Sequence of chain 1.C:
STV

Sequence of chain 1.A:
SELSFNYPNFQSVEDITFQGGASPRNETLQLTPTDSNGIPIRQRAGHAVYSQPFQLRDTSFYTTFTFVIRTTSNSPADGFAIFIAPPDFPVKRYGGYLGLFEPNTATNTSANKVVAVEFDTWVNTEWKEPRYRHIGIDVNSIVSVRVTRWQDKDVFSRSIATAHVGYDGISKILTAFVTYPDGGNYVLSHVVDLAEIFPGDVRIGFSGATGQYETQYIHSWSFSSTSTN

Binding-site contacts:
Ligand atom O3 contacts residue ASP78 of chain 1.A at 2.7 Å (salt-bridge).
Ligand atom O7 contacts residue TYR97 of chain 1.A at 3.9 Å.
Ligand atom O4 contacts residue GLY95 of chain 1.A at 3.9 Å.
Ligand atom C7 contacts residue GLY96 of chain 1.A at 3.8 Å.
Ligand atom C3 contacts residue THR3 of chain 1.C at 3.0 Å.
Ligand atom C4 contacts residue THR3 of chain 1.C at 3.5 Å.
Ligand atom C7 contacts residue GLU126 of chain 1.A at 3.7 Å.
Ligand atom N2 contacts residue ASN124 of chain 1.A at 3.5 Å (h-bond).
Ligand atom C8 contacts residue VAL4 of chain 1.C at 3.9 Å (hydrophobic).
Ligand atom C1 contacts residue THR3 of chain 1.C at 1.4 Å.
Ligand atom O6 contacts residue GLN212 of chain 1.A at 3.3 Å (h-bond).
Ligand atom O6 contacts residue TRP122 of chain 1.A at 3.9 Å.
Ligand atom C3 contacts residue ASP78 of chain 1.A at 3.6 Å.
Ligand atom C5 contacts residue THR3 of chain 1.C at 2.9 Å.
Ligand atom O3 contacts residue GLY95 of chain 1.A at 3.8 Å.
Ligand atom C3 contacts residue TRP122 of chain 1.A at 3.5 Å (hydrophobic).
Ligand atom O4 contacts residue ASP78 of chain 1.A at 2.6 Å (salt-bridge).
Ligand atom O5 contacts residue THR3 of chain 1.C at 2.4 Å (h-bond).
Ligand atom C4 contacts residue ALA77 of chain 1.A at 4.0 Å (hydrophobic).
Ligand atom C5 contacts residue TRP122 of chain 1.A at 3.7 Å (hydrophobic).
Ligand atom O3 contacts residue GLY96 of chain 1.A at 2.9 Å (h-bond).
Ligand atom O3 contacts residue ASN124 of chain 1.A at 2.8 Å (h-bond).
Ligand atom C3 contacts residue ASN124 of chain 1.A at 3.4 Å.
Ligand atom C2 contacts residue THR3 of chain 1.C at 2.4 Å.
Ligand atom C6 contacts residue GLN212 of chain 1.A at 3.8 Å.
Ligand atom C6 contacts residue TRP122 of chain 1.A at 4.0 Å (hydrophobic).
Ligand atom O4 contacts residue ALA77 of chain 1.A at 3.8 Å.
Ligand atom O4 contacts residue GLY211 of chain 1.A at 3.4 Å.
Ligand atom O7 contacts residue GLY96 of chain 1.A at 3.0 Å (h-bond).
Ligand atom O3 contacts residue TRP122 of chain 1.A at 3.7 Å.
Ligand atom C4 contacts residue ASP78 of chain 1.A at 3.6 Å.
Ligand atom C8 contacts residue TYR97 of chain 1.A at 3.8 Å (hydrophobic).
Ligand atom C8 contacts residue GLU126 of chain 1.A at 3.3 Å.
Ligand atom O6 contacts residue THR3 of chain 1.C at 3.9 Å.
Ligand atom N2 contacts residue GLU126 of chain 1.A at 3.0 Å (salt-bridge).
Ligand atom C7 contacts residue ASN124 of chain 1.A at 3.7 Å.
Ligand atom C4 contacts residue TRP122 of chain 1.A at 3.7 Å (hydrophobic).
Ligand atom N2 contacts residue THR3 of chain 1.C at 2.8 Å (h-bond).
Ligand atom O7 contacts residue GLY95 of chain 1.A at 3.6 Å.
Ligand atom C8 contacts residue TRP127 of chain 1.A at 3.9 Å (hydrophobic).

A protein and the small-molecule ligand that binds it are described below.
Small molecule (SMILES): CC(=O)N[C@@H]1[C@@H](O)[C@@H](O)[C@@H](CO)O[C@@H]1O